Binding-site contacts:
Ligand atom C7 contacts residue TYR185 of chain 1.A at 3.5 Å (hydrophobic).
Ligand atom C4 contacts residue PHE79 of chain 1.A at 3.6 Å (hydrophobic).
Ligand atom C17 contacts residue TYR308 of chain 1.A at 3.7 Å (hydrophobic).
Ligand atom C8 contacts residue TYR185 of chain 1.A at 3.7 Å (hydrophobic).
Ligand atom C20 contacts residue ASN339 of chain 1.A at 3.6 Å.
Ligand atom C21 contacts residue TYR308 of chain 1.A at 3.4 Å (hydrophobic).
Ligand atom C2 contacts residue PHE77 of chain 1.A at 3.7 Å (hydrophobic).
Ligand atom C2 contacts residue SER293 of chain 1.A at 3.6 Å.
Ligand atom C18 contacts residue SER309 of chain 1.A at 3.4 Å.
Ligand atom C2 contacts residue PHE79 of chain 1.A at 3.5 Å (hydrophobic).
Ligand atom C15 contacts residue LEU384 of chain 1.A at 3.4 Å (hydrophobic).
Ligand atom C3 contacts residue PHE79 of chain 1.A at 3.4 Å (hydrophobic).
Ligand atom C6 contacts residue TYR185 of chain 1.A at 3.4 Å (hydrophobic).
Ligand atom C contacts residue HIS187 of chain 1.A at 3.6 Å.
Ligand atom S contacts residue TYR185 of chain 1.A at 3.5 Å.
Ligand atom N1 contacts residue PHE79 of chain 1.A at 3.4 Å.
Ligand atom C16 contacts residue TYR308 of chain 1.A at 3.4 Å (hydrophobic).
Ligand atom C4 contacts residue VAL70 of chain 1.A at 3.4 Å (hydrophobic).
Ligand atom C15 contacts residue LEU383 of chain 1.A at 3.3 Å (hydrophobic).
Ligand atom O contacts residue TYR185 of chain 1.A at 3.5 Å.
Ligand atom O1 contacts residue LEU362 of chain 1.A at 3.7 Å.
Ligand atom C20 contacts residue ALA340 of chain 1.A at 3.6 Å (hydrophobic).
Ligand atom C4 contacts residue ASP72 of chain 1.A at 3.7 Å.
Ligand atom C14 contacts residue THR171 of chain 1.A at 3.4 Å.
Ligand atom C19 contacts residue SER309 of chain 1.A at 3.5 Å.
Ligand atom C14 contacts residue LEU384 of chain 1.A at 3.3 Å (hydrophobic).
Ligand atom C13 contacts residue TYR81 of chain 1.A at 3.5 Å (hydrophobic).
Ligand atom C19 contacts residue ASN339 of chain 1.A at 3.5 Å.
Ligand atom C9 contacts residue TYR308 of chain 1.A at 3.7 Å (hydrophobic).
Ligand atom C17 contacts residue TYR289 of chain 1.A at 3.5 Å (hydrophobic).
Ligand atom N contacts residue PHE79 of chain 1.A at 3.7 Å.
Ligand atom C15 contacts residue TYR289 of chain 1.A at 3.4 Å (hydrophobic).
Ligand atom C11 contacts residue TYR289 of chain 1.A at 3.2 Å (hydrophobic).
Ligand atom N2 contacts residue PHE79 of chain 1.A at 3.7 Å.
Ligand atom C20 contacts residue TYR308 of chain 1.A at 3.5 Å (hydrophobic).
Ligand atom C12 contacts residue LEU384 of chain 1.A at 3.7 Å (hydrophobic).
Ligand atom S contacts residue TYR308 of chain 1.A at 3.6 Å.
Ligand atom N4 contacts residue LEU384 of chain 1.A at 2.9 Å (h-bond).
Ligand atom C4 contacts residue GLU71 of chain 1.A at 3.5 Å.
Ligand atom C17 contacts residue LEU341 of chain 1.A at 3.6 Å (hydrophobic).

Sequence of chain 1.A:
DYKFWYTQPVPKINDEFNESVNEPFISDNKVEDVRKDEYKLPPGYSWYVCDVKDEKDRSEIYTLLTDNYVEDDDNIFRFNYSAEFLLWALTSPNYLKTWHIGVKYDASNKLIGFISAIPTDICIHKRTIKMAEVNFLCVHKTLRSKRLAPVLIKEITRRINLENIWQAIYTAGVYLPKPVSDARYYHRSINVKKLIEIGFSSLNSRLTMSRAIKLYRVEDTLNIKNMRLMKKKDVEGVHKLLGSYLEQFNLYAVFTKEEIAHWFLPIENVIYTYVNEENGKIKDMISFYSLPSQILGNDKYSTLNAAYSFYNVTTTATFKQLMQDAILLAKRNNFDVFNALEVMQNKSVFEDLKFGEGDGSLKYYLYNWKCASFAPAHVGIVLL

A small-molecule ligand and the protein it binds are described below.
Small molecule (SMILES): Cc1nn(C)c(C)c1Cc1nnc(-c2sc3ccccc3c2OC2CCNCC2)o1